Binding-site contacts:
Ligand atom C16 contacts residue B1S1 of chain 1.D at 0.1 Å.
Ligand atom C21 contacts residue B1S1 of chain 1.D at 0.1 Å.
Ligand atom C12 contacts residue B1S1 of chain 1.D at 0.1 Å.
Ligand atom C20 contacts residue CYS155 of chain 1.A at 2.7 Å (hydrophobic).
Ligand atom C7 contacts residue GLU176 of chain 1.A at 3.2 Å.
Ligand atom C24 contacts residue CYS155 of chain 1.A at 3.2 Å (hydrophobic).
Ligand atom C15 contacts residue B1S1 of chain 1.D at 0.0 Å.
Ligand atom N28 contacts residue PHE150 of chain 1.A at 3.1 Å (h-bond).
Ligand atom C2 contacts residue B1S1 of chain 1.D at 0.0 Å.
Ligand atom C21 contacts residue CYS155 of chain 1.A at 1.8 Å (hydrophobic).
Ligand atom O22 contacts residue CYS155 of chain 1.A at 2.8 Å (h-bond).
Ligand atom C29 contacts residue B1S1 of chain 1.D at 0.0 Å.
Ligand atom N19 contacts residue CYS155 of chain 1.A at 2.9 Å (h-bond).
Ligand atom N19 contacts residue GLN174 of chain 1.A at 2.9 Å (h-bond).
Ligand atom C6 contacts residue B1S1 of chain 1.D at 0.0 Å.
Ligand atom O22 contacts residue B1S1 of chain 1.D at 1.5 Å.
Ligand atom C3 contacts residue B1S1 of chain 1.D at 0.0 Å.
Ligand atom N19 contacts residue B1S1 of chain 1.D at 0.1 Å (h-bond).
Ligand atom O22 contacts residue SER154 of chain 1.A at 3.2 Å (h-bond).
Ligand atom C25 contacts residue B1S1 of chain 1.D at 0.0 Å.
Ligand atom C17 contacts residue B1S1 of chain 1.D at 0.1 Å.
Ligand atom C26 contacts residue B1S1 of chain 1.D at 0.0 Å.
Ligand atom O8 contacts residue B1S1 of chain 1.D at 0.0 Å (h-bond).
Ligand atom C20 contacts residue B1S1 of chain 1.D at 0.1 Å.
Ligand atom C13 contacts residue B1S1 of chain 1.D at 0.0 Å.
Ligand atom O10 contacts residue B1S1 of chain 1.D at 0.0 Å (h-bond).
Ligand atom C9 contacts residue B1S1 of chain 1.D at 0.0 Å.
Ligand atom C7 contacts residue B1S1 of chain 1.D at 0.0 Å.
Ligand atom O10 contacts residue GLU176 of chain 1.A at 3.0 Å (salt-bridge).
Ligand atom N11 contacts residue B1S1 of chain 1.D at 0.1 Å (h-bond).
Ligand atom O30 contacts residue HIS173 of chain 1.A at 2.7 Å (h-bond).
Ligand atom C14 contacts residue B1S1 of chain 1.D at 0.0 Å.
Ligand atom O30 contacts residue B1S1 of chain 1.D at 0.0 Å (h-bond).
Ligand atom C5 contacts residue B1S1 of chain 1.D at 0.0 Å.
Ligand atom C1 contacts residue B1S1 of chain 1.D at 0.0 Å.
Ligand atom C4 contacts residue B1S1 of chain 1.D at 0.0 Å.
Ligand atom C24 contacts residue B1S1 of chain 1.D at 0.0 Å.
Ligand atom O18 contacts residue B1S1 of chain 1.D at 0.1 Å (h-bond).
Ligand atom N28 contacts residue B1S1 of chain 1.D at 0.0 Å (h-bond).
Ligand atom C27 contacts residue B1S1 of chain 1.D at 0.0 Å.

The protein below binds the small molecule below.
Small molecule (SMILES): CC(C)C[C@H](NC(=O)OCc1ccccc1)C(=O)N[C@@H](C[C@@H]1CCNC1=O)[C@@H](O)S(=O)(=O)O

Sequence of chain 1.A:
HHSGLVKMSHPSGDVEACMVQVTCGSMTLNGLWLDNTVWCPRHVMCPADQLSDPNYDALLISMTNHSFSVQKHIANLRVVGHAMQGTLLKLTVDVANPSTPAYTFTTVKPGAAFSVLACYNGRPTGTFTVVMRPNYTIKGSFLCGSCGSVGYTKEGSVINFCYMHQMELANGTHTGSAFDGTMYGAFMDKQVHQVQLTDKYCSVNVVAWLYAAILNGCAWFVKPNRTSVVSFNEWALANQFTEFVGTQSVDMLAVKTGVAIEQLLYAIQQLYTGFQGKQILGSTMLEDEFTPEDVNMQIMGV